This protein binds this small molecule.
Small molecule (SMILES): CC(=O)N[C@H]1[C@H](O[C@H]2[C@H](O)[C@@H](NC(C)=O)CO[C@@H]2CO)O[C@H](CO)[C@@H](O)[C@@H]1O

Sequence of chain 1.D:
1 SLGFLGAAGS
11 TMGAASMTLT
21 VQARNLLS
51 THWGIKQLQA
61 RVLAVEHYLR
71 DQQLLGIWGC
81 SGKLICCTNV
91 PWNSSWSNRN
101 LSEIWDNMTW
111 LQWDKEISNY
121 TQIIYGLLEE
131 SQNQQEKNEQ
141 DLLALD

Binding-site contacts:
Ligand atom C5 contacts residue ASN93 of chain 1.D at 3.8 Å.
Ligand atom C8 contacts residue ASN93 of chain 1.D at 4.5 Å.
Ligand atom C7 contacts residue ASN93 of chain 1.D at 3.3 Å.
Ligand atom C6 contacts residue SER95 of chain 1.D at 4.0 Å.
Ligand atom C1 contacts residue ASN93 of chain 1.D at 1.5 Å.
Ligand atom C5 contacts residue SER95 of chain 1.D at 4.0 Å.
Ligand atom O6 contacts residue SER95 of chain 1.D at 4.5 Å.
Ligand atom C4 contacts residue ASN93 of chain 1.D at 4.4 Å.
Ligand atom C3 contacts residue ASN93 of chain 1.D at 3.9 Å.
Ligand atom C2 contacts residue ASN93 of chain 1.D at 2.5 Å.
Ligand atom N2 contacts residue ASN93 of chain 1.D at 3.0 Å (h-bond).
Ligand atom O5 contacts residue ASN93 of chain 1.D at 2.4 Å (h-bond).
Ligand atom C1 contacts residue SER95 of chain 1.D at 3.6 Å.
Ligand atom O5 contacts residue SER95 of chain 1.D at 3.0 Å (h-bond).
Ligand atom O7 contacts residue ASN93 of chain 1.D at 3.2 Å (h-bond).